A protein and the small-molecule ligand that binds it are described below.
Small molecule (SMILES): COc1ccc2c3c1O[C@H]1C[C@@H](O)C=C[C@@]31CCN(CCCCCCN1C(=O)c3ccccc3S1(=O)=O)C2

Binding-site contacts:
Ligand atom O18 contacts residue GLU198 of chain 2.A at 2.8 Å (salt-bridge).
Ligand atom O5 contacts residue HIS439 of chain 2.A at 3.2 Å.
Ligand atom C8 contacts residue TYR120 of chain 2.A at 3.4 Å (hydrophobic).
Ligand atom C22 contacts residue PHE330 of chain 2.A at 3.7 Å (hydrophobic).
Ligand atom C16 contacts residue GLY118 of chain 2.A at 3.6 Å.
Ligand atom O35 contacts residue TYR69 of chain 2.A at 3.3 Å.
Ligand atom C9 contacts residue TYR120 of chain 2.A at 3.3 Å (hydrophobic).
Ligand atom C7 contacts residue PHE289 of chain 2.A at 3.7 Å (hydrophobic).
Ligand atom C31 contacts residue TRP278 of chain 2.A at 3.5 Å (hydrophobic).
Ligand atom C12 contacts residue PHE329 of chain 2.A at 3.6 Å (hydrophobic).
Ligand atom C16 contacts residue PHE289 of chain 2.A at 3.4 Å (hydrophobic).
Ligand atom O34 contacts residue TRP278 of chain 2.A at 3.7 Å.
Ligand atom C31 contacts residue TYR69 of chain 2.A at 3.6 Å (hydrophobic).
Ligand atom C30 contacts residue TRP278 of chain 2.A at 3.4 Å (hydrophobic).
Ligand atom O36 contacts residue TYR333 of chain 2.A at 3.4 Å.
Ligand atom O18 contacts residue GLY116 of chain 2.A at 3.5 Å.
Ligand atom C28 contacts residue TRP278 of chain 2.A at 3.5 Å (hydrophobic).
Ligand atom O17 contacts residue HIS439 of chain 2.A at 3.4 Å (h-bond).
Ligand atom C27 contacts residue TRP278 of chain 2.A at 3.7 Å (hydrophobic).
Ligand atom C26 contacts residue TRP278 of chain 2.A at 3.5 Å (hydrophobic).
Ligand atom C23 contacts residue TYR333 of chain 2.A at 3.6 Å (hydrophobic).
Ligand atom C19 contacts residue PHE329 of chain 2.A at 3.6 Å (hydrophobic).
Ligand atom C2 contacts residue TRP83 of chain 2.A at 3.5 Å (hydrophobic).
Ligand atom C24 contacts residue TYR120 of chain 2.A at 3.4 Å (hydrophobic).
Ligand atom C3 contacts residue GLU198 of chain 2.A at 3.3 Å.
Ligand atom C6 contacts residue PHE330 of chain 2.A at 3.6 Å (hydrophobic).
Ligand atom C16 contacts residue PHE287 of chain 2.A at 3.7 Å (hydrophobic).
Ligand atom O35 contacts residue TRP278 of chain 2.A at 3.5 Å.
Ligand atom C16 contacts residue SER199 of chain 2.A at 3.3 Å.
Ligand atom O17 contacts residue SER199 of chain 2.A at 2.9 Å (h-bond).
Ligand atom O18 contacts residue GLY117 of chain 2.A at 3.3 Å (h-bond).
Ligand atom C7 contacts residue PHE330 of chain 2.A at 3.6 Å (hydrophobic).
Ligand atom C11 contacts residue TRP83 of chain 2.A at 3.5 Å (hydrophobic).
Ligand atom O18 contacts residue SER199 of chain 2.A at 3.7 Å.
Ligand atom O17 contacts residue PHE330 of chain 2.A at 3.4 Å.
Ligand atom O35 contacts residue TYR120 of chain 2.A at 3.2 Å (h-bond).
Ligand atom C4 contacts residue GLU198 of chain 2.A at 3.6 Å.
Ligand atom C32 contacts residue TRP278 of chain 2.A at 3.5 Å (hydrophobic).
Ligand atom C3 contacts residue TRP83 of chain 2.A at 3.7 Å (hydrophobic).
Ligand atom C29 contacts residue TRP278 of chain 2.A at 3.5 Å (hydrophobic).

Sequence of chain 2.A:
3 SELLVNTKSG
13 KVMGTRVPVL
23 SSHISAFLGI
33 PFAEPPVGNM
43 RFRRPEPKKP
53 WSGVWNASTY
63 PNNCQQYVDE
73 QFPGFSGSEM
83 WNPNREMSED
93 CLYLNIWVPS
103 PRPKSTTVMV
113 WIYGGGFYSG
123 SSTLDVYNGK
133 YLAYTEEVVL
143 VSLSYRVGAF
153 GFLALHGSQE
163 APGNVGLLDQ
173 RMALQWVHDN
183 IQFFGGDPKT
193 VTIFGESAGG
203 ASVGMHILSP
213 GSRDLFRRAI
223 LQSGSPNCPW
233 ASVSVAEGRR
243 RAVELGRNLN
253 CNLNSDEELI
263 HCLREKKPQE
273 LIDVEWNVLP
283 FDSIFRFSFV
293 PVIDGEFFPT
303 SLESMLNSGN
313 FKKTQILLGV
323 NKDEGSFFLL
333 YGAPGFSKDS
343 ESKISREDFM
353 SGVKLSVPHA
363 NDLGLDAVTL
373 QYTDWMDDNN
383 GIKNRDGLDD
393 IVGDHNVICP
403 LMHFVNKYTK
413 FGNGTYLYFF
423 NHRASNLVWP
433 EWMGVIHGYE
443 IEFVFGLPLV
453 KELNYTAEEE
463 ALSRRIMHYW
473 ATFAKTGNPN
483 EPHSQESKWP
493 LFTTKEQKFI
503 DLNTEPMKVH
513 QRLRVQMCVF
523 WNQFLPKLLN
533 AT